This small molecule binds to this protein.
Small molecule (SMILES): CSC[C@H]1O[C@@H](n2cnc3c(N)ncnc32)[C@H](O)[C@@H]1O

Sequence of chain 1.A:
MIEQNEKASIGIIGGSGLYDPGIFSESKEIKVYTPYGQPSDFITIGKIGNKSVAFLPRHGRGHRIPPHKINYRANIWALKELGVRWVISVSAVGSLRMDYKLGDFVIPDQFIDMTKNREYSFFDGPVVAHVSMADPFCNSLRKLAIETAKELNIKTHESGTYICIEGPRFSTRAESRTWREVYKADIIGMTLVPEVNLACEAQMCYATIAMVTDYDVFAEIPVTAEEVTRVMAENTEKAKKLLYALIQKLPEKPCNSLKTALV

Binding-site contacts:
Ligand atom C3' contacts residue SO41 of chain 1.R at 3.4 Å.
Ligand atom N7 contacts residue VAL93 of chain 1.C at 3.6 Å.
Ligand atom C6 contacts residue ILE188 of chain 1.C at 3.7 Å (hydrophobic).
Ligand atom CS contacts residue VAL228 of chain 1.C at 3.8 Å (hydrophobic).
Ligand atom O2' contacts residue GLY189 of chain 1.C at 3.8 Å.
Ligand atom C1' contacts residue ALA92 of chain 1.C at 3.4 Å (hydrophobic).
Ligand atom C4 contacts residue PHE170 of chain 1.C at 3.8 Å (hydrophobic).
Ligand atom C8 contacts residue THR213 of chain 1.C at 3.8 Å.
Ligand atom O3' contacts residue PRO67 of chain 1.C at 3.5 Å.
Ligand atom C8 contacts residue ALA92 of chain 1.C at 3.8 Å (hydrophobic).
Ligand atom N9 contacts residue ALA92 of chain 1.C at 3.7 Å.
Ligand atom O2' contacts residue SO41 of chain 1.R at 2.8 Å (h-bond).
Ligand atom N6 contacts residue ASP214 of chain 1.C at 2.9 Å (salt-bridge).
Ligand atom N3 contacts residue GLY189 of chain 1.C at 3.5 Å.
Ligand atom CS contacts residue SER16 of chain 1.C at 3.4 Å.
Ligand atom C2 contacts residue MET190 of chain 1.C at 3.7 Å (hydrophobic).
Ligand atom C4' contacts residue SER16 of chain 1.C at 3.8 Å.
Ligand atom C5 contacts residue PHE170 of chain 1.C at 3.8 Å (hydrophobic).
Ligand atom N6 contacts residue GLY94 of chain 1.C at 3.6 Å.
Ligand atom C2' contacts residue SO41 of chain 1.R at 3.7 Å.
Ligand atom N6 contacts residue ILE188 of chain 1.C at 3.6 Å.
Ligand atom N7 contacts residue ASP214 of chain 1.C at 2.5 Å (salt-bridge).
Ligand atom S5' contacts residue VAL228 of chain 1.C at 3.8 Å.
Ligand atom N3 contacts residue MET190 of chain 1.C at 3.6 Å.
Ligand atom O2' contacts residue MET190 of chain 1.C at 3.0 Å (h-bond).
Ligand atom O3' contacts residue HIS59 of chain 1.C at 3.6 Å.
Ligand atom C8 contacts residue VAL228 of chain 1.C at 3.7 Å (hydrophobic).
Ligand atom O3' contacts residue SO41 of chain 1.R at 2.6 Å (h-bond).
Ligand atom C5 contacts residue ILE188 of chain 1.C at 3.7 Å (hydrophobic).
Ligand atom C4' contacts residue SO41 of chain 1.R at 3.6 Å.
Ligand atom N7 contacts residue GLY94 of chain 1.C at 3.2 Å (h-bond).
Ligand atom N1 contacts residue PHE170 of chain 1.C at 3.6 Å.
Ligand atom N6 contacts residue ASP216 of chain 1.C at 3.0 Å (salt-bridge).
Ligand atom C5 contacts residue GLY94 of chain 1.C at 3.6 Å.
Ligand atom C5' contacts residue HIS130 of chain 1.A at 3.2 Å.
Ligand atom N1 contacts residue ILE188 of chain 1.C at 3.7 Å.
Ligand atom C8 contacts residue ASP214 of chain 1.C at 3.3 Å.
Ligand atom C4 contacts residue ILE188 of chain 1.C at 3.7 Å (hydrophobic).
Ligand atom C5 contacts residue ASP214 of chain 1.C at 3.7 Å.
Ligand atom C2' contacts residue MET190 of chain 1.C at 3.8 Å (hydrophobic).

Sequence of chain 1.C:
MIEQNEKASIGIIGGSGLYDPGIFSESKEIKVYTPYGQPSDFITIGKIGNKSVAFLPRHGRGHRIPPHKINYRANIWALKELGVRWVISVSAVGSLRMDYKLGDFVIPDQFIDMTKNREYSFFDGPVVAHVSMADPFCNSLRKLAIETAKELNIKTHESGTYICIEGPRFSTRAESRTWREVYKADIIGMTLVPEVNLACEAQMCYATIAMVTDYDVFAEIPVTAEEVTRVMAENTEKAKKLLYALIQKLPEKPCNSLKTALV